Sequence of chain 1.O:
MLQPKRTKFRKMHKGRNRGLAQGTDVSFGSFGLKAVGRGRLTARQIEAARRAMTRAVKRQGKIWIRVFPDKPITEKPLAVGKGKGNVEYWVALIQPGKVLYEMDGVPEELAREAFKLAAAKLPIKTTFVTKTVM

Binding-site contacts:
Ligand atom CAF contacts residue ARG51 of chain 1.O at 4.0 Å.
Ligand atom OAH contacts residue ARG50 of chain 1.O at 2.8 Å (salt-bridge).
Ligand atom CAA contacts residue ARG51 of chain 1.O at 4.1 Å.
Ligand atom CLAI contacts residue THR54 of chain 1.O at 3.4 Å.
Ligand atom CAC contacts residue ARG51 of chain 1.O at 3.7 Å.
Ligand atom CAB contacts residue ARG51 of chain 1.O at 3.8 Å.
Ligand atom CDF contacts residue ARG59 of chain 1.O at 4.0 Å.
Ligand atom CDE contacts residue ARG51 of chain 1.O at 4.2 Å.
Ligand atom CAA contacts residue ARG50 of chain 1.O at 3.4 Å.
Ligand atom CAB contacts residue ARG59 of chain 1.O at 4.0 Å.
Ligand atom CAC contacts residue ARG59 of chain 1.O at 4.2 Å.
Ligand atom CAJ contacts residue ARG51 of chain 1.O at 4.3 Å.
Ligand atom CDF contacts residue ARG55 of chain 1.O at 3.7 Å.
Ligand atom CLAI contacts residue ARG51 of chain 1.O at 4.2 Å.
Ligand atom CAB contacts residue ARG50 of chain 1.O at 4.0 Å.
Ligand atom CLAG contacts residue ARG50 of chain 1.O at 4.2 Å.
Ligand atom CAF contacts residue ARG50 of chain 1.O at 4.1 Å.
Ligand atom CAE contacts residue ARG51 of chain 1.O at 3.8 Å.
Ligand atom CAA contacts residue ARG59 of chain 1.O at 4.5 Å.
Ligand atom CAJ contacts residue ARG55 of chain 1.O at 4.0 Å.
Ligand atom OAH contacts residue ARG59 of chain 1.O at 4.2 Å.
Ligand atom OAT contacts residue ARG55 of chain 1.O at 4.1 Å.
Ligand atom ODD contacts residue ARG51 of chain 1.O at 4.0 Å.
Ligand atom CAD contacts residue ARG51 of chain 1.O at 3.9 Å.
Ligand atom OAK contacts residue ARG55 of chain 1.O at 2.8 Å (salt-bridge).
Ligand atom CDF contacts residue ARG51 of chain 1.O at 3.7 Å.
Ligand atom CLAI contacts residue ARG59 of chain 1.O at 3.0 Å.
Ligand atom CLAI contacts residue ARG50 of chain 1.O at 4.0 Å.

The small molecule below binds the protein below.
Small molecule (SMILES): COC[C@H]1O[C@@H](O[C@@H]2OC[C@@H]3O[C@]4(O[C@H]3[C@H]2OC(=O)C(C)C)O[C@H](C)[C@](O)([C@H](C)O)[C@@H]2OCO[C@H]24)[C@@H](OC)[C@@H](O)[C@@H]1O[C@@H]1O[C@H](C)[C@H](OC)[C@H](O[C@H]2C[C@@]3(C)O[C@@]4(C[C@@H](O)[C@H](O[C@H]5C[C@@H](O)[C@H](OC(=O)c6c(C)c(Cl)c(O)c(Cl)c6OC)[C@@H](C)O5)[C@@H](C)O4)O[C@@H]3[C@@H](C)O2)[C@H]1O